Sequence of chain 1.A:
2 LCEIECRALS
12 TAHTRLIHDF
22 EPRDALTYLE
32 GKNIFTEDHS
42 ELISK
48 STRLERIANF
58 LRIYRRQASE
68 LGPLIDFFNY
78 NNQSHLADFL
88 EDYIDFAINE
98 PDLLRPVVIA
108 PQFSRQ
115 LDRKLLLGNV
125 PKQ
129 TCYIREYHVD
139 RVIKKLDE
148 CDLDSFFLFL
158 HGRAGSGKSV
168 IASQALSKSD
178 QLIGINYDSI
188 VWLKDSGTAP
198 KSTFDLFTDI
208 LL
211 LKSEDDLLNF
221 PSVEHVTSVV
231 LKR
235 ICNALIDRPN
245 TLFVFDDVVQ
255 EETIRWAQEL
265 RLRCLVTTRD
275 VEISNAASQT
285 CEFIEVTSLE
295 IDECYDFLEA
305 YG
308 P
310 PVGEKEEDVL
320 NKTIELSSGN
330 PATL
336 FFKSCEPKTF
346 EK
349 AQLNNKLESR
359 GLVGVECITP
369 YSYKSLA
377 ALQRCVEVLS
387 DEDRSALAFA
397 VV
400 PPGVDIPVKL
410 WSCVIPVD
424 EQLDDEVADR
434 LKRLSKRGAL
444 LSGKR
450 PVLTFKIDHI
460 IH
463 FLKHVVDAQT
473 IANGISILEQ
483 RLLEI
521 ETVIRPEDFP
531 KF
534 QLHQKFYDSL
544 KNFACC

Binding-site contacts:
Ligand atom C contacts residue VAL467 of chain 1.A at 3.8 Å (hydrophobic).
Ligand atom N contacts residue GLN379 of chain 1.A at 4.1 Å.
Ligand atom CE1 contacts residue VAL467 of chain 1.A at 3.7 Å (hydrophobic).
Ligand atom CE2 contacts residue ARG390 of chain 1.A at 3.4 Å.
Ligand atom CA contacts residue VAL467 of chain 1.A at 3.6 Å (hydrophobic).
Ligand atom CA contacts residue ASP469 of chain 1.A at 3.5 Å.
Ligand atom CZ contacts residue VAL382 of chain 1.A at 3.8 Å (hydrophobic).
Ligand atom CA contacts residue VAL467 of chain 1.A at 4.0 Å (hydrophobic).
Ligand atom C contacts residue ASP469 of chain 1.A at 3.7 Å.
Ligand atom CE contacts residue ALA394 of chain 1.A at 3.7 Å (hydrophobic).
Ligand atom O contacts residue VAL468 of chain 1.A at 3.7 Å.
Ligand atom C contacts residue GLN379 of chain 1.A at 3.7 Å.
Ligand atom O contacts residue VAL382 of chain 1.A at 4.0 Å.
Ligand atom N contacts residue VAL467 of chain 1.A at 2.8 Å (h-bond).
Ligand atom CD2 contacts residue ARG390 of chain 1.A at 4.0 Å.
Ligand atom CE1 contacts residue VAL468 of chain 1.A at 3.9 Å (hydrophobic).
Ligand atom CD1 contacts residue VAL467 of chain 1.A at 3.8 Å (hydrophobic).
Ligand atom CD1 contacts residue GLU383 of chain 1.A at 3.4 Å.
Ligand atom CZ contacts residue VAL468 of chain 1.A at 4.1 Å (hydrophobic).
Ligand atom SE contacts residue ALA394 of chain 1.A at 3.9 Å.
Ligand atom CB contacts residue VAL467 of chain 1.A at 3.1 Å (hydrophobic).
Ligand atom CA contacts residue GLN379 of chain 1.A at 3.1 Å.
Ligand atom O contacts residue GLN379 of chain 1.A at 3.2 Å (h-bond).
Ligand atom CE2 contacts residue VAL382 of chain 1.A at 4.1 Å (hydrophobic).
Ligand atom CG contacts residue GLU383 of chain 1.A at 4.1 Å.
Ligand atom CA contacts residue VAL467 of chain 1.A at 3.6 Å (hydrophobic).
Ligand atom CE1 contacts residue VAL382 of chain 1.A at 4.0 Å (hydrophobic).
Ligand atom CB contacts residue GLU383 of chain 1.A at 3.6 Å.
Ligand atom CB contacts residue GLN379 of chain 1.A at 3.6 Å.
Ligand atom N contacts residue GLN379 of chain 1.A at 2.9 Å (h-bond).
Ligand atom C contacts residue GLN379 of chain 1.A at 3.1 Å.
Ligand atom O contacts residue GLN379 of chain 1.A at 3.1 Å (h-bond).
Ligand atom CE contacts residue SER391 of chain 1.A at 4.1 Å.
Ligand atom O contacts residue ASP469 of chain 1.A at 3.1 Å (salt-bridge).
Ligand atom C contacts residue GLN379 of chain 1.A at 2.9 Å.
Ligand atom N contacts residue ASP469 of chain 1.A at 3.5 Å.
Ligand atom O contacts residue GLN379 of chain 1.A at 2.7 Å (h-bond).
Ligand atom CE2 contacts residue ALA394 of chain 1.A at 3.7 Å (hydrophobic).
Ligand atom CA contacts residue GLN379 of chain 1.A at 3.7 Å.
Ligand atom C contacts residue VAL467 of chain 1.A at 3.8 Å (hydrophobic).

The protein below binds the small molecule below.
Small molecule (SMILES): C[Se]CC[C@H](N)C(=O)N[C@@H](Cc1ccccc1)C(=O)N[C@@H](CC(N)=O)C(=O)N[C@@H](Cc1ccccc1)C(=O)N[C@@H](CC(C)C)C(=O)NCC=O